Sequence of chain 1.A:
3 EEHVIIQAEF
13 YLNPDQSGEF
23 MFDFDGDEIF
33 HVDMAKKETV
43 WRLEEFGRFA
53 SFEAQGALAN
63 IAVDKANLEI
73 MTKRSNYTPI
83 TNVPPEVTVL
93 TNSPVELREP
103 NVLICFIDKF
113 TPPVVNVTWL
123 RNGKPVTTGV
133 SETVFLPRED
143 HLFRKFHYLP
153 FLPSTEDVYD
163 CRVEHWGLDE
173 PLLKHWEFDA

A small-molecule ligand and the protein it binds are described below.
Small molecule (SMILES): CC(C)C[C@H](NC(=O)[C@H](CCCCN)NC(=O)[C@H](CC(C)C)NC(=O)[C@@H](NC(=O)[C@H](CC(N)=O)NC(=O)[C@H](CCC(N)=O)NC(=O)[C@H](CCCCN)NC(=O)[C@@H](NC(=O)[C@H](Cc1ccc(O)cc1)NC(=O)[C@H](CCCCN)NC(=O)[C@@H]1CCCN1)C(C)C)[C@@H](C)O)C(=O)N[C@@H](C)C(=O)N[C@H](C(=O)O)[C@@H](C)O

Binding-site contacts:
Ligand atom O contacts residue ARG71 of chain 1.B at 3.1 Å (salt-bridge).
Ligand atom O contacts residue VAL85 of chain 1.B at 3.4 Å.
Ligand atom O contacts residue TRP61 of chain 1.B at 2.9 Å (h-bond).
Ligand atom CG2 contacts residue HIS81 of chain 1.B at 3.4 Å.
Ligand atom CG2 contacts residue GLU11 of chain 1.A at 3.1 Å.
Ligand atom N contacts residue ASN62 of chain 1.A at 3.3 Å (h-bond).
Ligand atom OG1 contacts residue ASN62 of chain 1.A at 3.1 Å (h-bond).
Ligand atom N contacts residue ASN69 of chain 1.A at 3.1 Å (h-bond).
Ligand atom CD1 contacts residue TYR47 of chain 1.B at 2.9 Å (hydrophobic).
Ligand atom CE contacts residue ASN62 of chain 1.A at 3.0 Å.
Ligand atom CD1 contacts residue ASN82 of chain 1.B at 3.4 Å.
Ligand atom O contacts residue ALA52 of chain 1.A at 3.2 Å.
Ligand atom O contacts residue SER53 of chain 1.A at 3.0 Å (h-bond).
Ligand atom CD contacts residue PHE51 of chain 1.A at 3.4 Å (hydrophobic).
Ligand atom CA contacts residue ASP57 of chain 1.B at 3.4 Å.
Ligand atom NZ contacts residue SER53 of chain 1.A at 3.4 Å (h-bond).
Ligand atom N contacts residue GLN9 of chain 1.A at 3.0 Å (h-bond).
Ligand atom N contacts residue ASP57 of chain 1.B at 2.5 Å (salt-bridge).
Ligand atom O contacts residue ASN62 of chain 1.A at 2.7 Å (h-bond).
Ligand atom CD1 contacts residue MET73 of chain 1.A at 3.3 Å (hydrophobic).
Ligand atom O contacts residue TYR78 of chain 1.B at 3.4 Å.
Ligand atom CE contacts residue SER53 of chain 1.A at 3.1 Å.
Ligand atom CG2 contacts residue ASN62 of chain 1.A at 3.4 Å.
Ligand atom OG1 contacts residue VAL65 of chain 1.A at 3.0 Å.
Ligand atom O contacts residue ARG76 of chain 1.A at 2.8 Å (salt-bridge).
Ligand atom CB contacts residue ASP57 of chain 1.B at 3.1 Å.
Ligand atom O contacts residue ASN69 of chain 1.A at 2.9 Å (h-bond).
Ligand atom OE1 contacts residue GLN70 of chain 1.B at 3.1 Å (h-bond).
Ligand atom CE contacts residue GLU55 of chain 1.A at 3.3 Å.
Ligand atom CG2 contacts residue LEU11 of chain 1.B at 3.0 Å (hydrophobic).
Ligand atom O contacts residue HIS81 of chain 1.B at 2.9 Å (h-bond).
Ligand atom O contacts residue GLN9 of chain 1.A at 3.3 Å (h-bond).
Ligand atom CA contacts residue ASN82 of chain 1.B at 3.4 Å.
Ligand atom OG1 contacts residue ILE72 of chain 1.A at 3.1 Å.
Ligand atom CD contacts residue SER53 of chain 1.A at 3.0 Å.
Ligand atom N contacts residue SER53 of chain 1.A at 3.0 Å (h-bond).
Ligand atom O contacts residue ASN82 of chain 1.B at 3.0 Å (h-bond).
Ligand atom N contacts residue ASN82 of chain 1.B at 2.9 Å (h-bond).
Ligand atom O contacts residue PHE54 of chain 1.A at 3.3 Å.
Ligand atom CD2 contacts residue ASP57 of chain 1.B at 3.1 Å.

Sequence of chain 1.B:
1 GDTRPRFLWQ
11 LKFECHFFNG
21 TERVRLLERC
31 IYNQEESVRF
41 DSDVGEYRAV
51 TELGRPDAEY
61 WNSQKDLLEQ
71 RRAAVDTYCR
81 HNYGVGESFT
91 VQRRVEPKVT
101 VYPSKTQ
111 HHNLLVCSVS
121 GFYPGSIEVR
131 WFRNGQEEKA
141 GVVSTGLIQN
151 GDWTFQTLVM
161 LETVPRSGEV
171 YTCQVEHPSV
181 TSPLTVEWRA